A small-molecule ligand and the protein it binds are described below.
Small molecule (SMILES): Nc1nc2c(ncn2[C@@H]2O[C@H](CO[P](=O)(O)O[P](=O)(O)NP(=O)(O)O)[C@@H](O)[C@H]2O)c(=O)[nH]1

Binding-site contacts:
Ligand atom O6 contacts residue SER235 of chain 1.A at 3.3 Å (h-bond).
Ligand atom O1B contacts residue ILE39 of chain 1.A at 3.1 Å (h-bond).
Ligand atom C3' contacts residue LEU58 of chain 1.A at 3.1 Å (hydrophobic).
Ligand atom O1G contacts residue LYS41 of chain 1.A at 2.8 Å (salt-bridge).
Ligand atom N3B contacts residue GLY38 of chain 1.A at 3.3 Å.
Ligand atom O6 contacts residue LYS207 of chain 1.A at 3.5 Å.
Ligand atom O2B contacts residue MG1 of chain 1.B at 2.1 Å.
Ligand atom O1A contacts residue LYS41 of chain 1.A at 3.5 Å (salt-bridge).
Ligand atom O3A contacts residue GLY38 of chain 1.A at 3.5 Å.
Ligand atom O3A contacts residue GLY40 of chain 1.A at 3.0 Å (h-bond).
Ligand atom O1A contacts residue SER42 of chain 1.A at 3.1 Å (h-bond).
Ligand atom C5' contacts residue GLY38 of chain 1.A at 3.4 Å.
Ligand atom O1G contacts residue THR103 of chain 1.A at 3.4 Å (h-bond).
Ligand atom O2B contacts residue GLU101 of chain 1.A at 3.1 Å (salt-bridge).
Ligand atom O1A contacts residue CYS43 of chain 1.A at 2.8 Å (h-bond).
Ligand atom O6 contacts residue ASP209 of chain 1.A at 3.4 Å (salt-bridge).
Ligand atom PB contacts residue LYS41 of chain 1.A at 3.5 Å.
Ligand atom N1 contacts residue ASP209 of chain 1.A at 2.8 Å (salt-bridge).
Ligand atom O3G contacts residue LYS34 of chain 1.A at 2.8 Å (salt-bridge).
Ligand atom O1G contacts residue LYS34 of chain 1.A at 3.2 Å.
Ligand atom O2G contacts residue SER62 of chain 1.A at 3.1 Å (h-bond).
Ligand atom N3B contacts residue MG1 of chain 1.B at 3.4 Å.
Ligand atom O6 contacts residue ARG237 of chain 1.A at 3.0 Å (salt-bridge).
Ligand atom O3' contacts residue LEU58 of chain 1.A at 2.5 Å (h-bond).
Ligand atom PG contacts residue THR103 of chain 1.A at 3.4 Å.
Ligand atom O2G contacts residue GLU101 of chain 1.A at 3.0 Å (salt-bridge).
Ligand atom O6 contacts residue ALA236 of chain 1.A at 2.9 Å (h-bond).
Ligand atom O2G contacts residue MG1 of chain 1.B at 2.0 Å.
Ligand atom O2G contacts residue THR103 of chain 1.A at 2.7 Å (h-bond).
Ligand atom O4' contacts residue LYS207 of chain 1.A at 3.1 Å (salt-bridge).
Ligand atom O1A contacts residue GLY40 of chain 1.A at 3.1 Å.
Ligand atom PB contacts residue MG1 of chain 1.B at 3.3 Å.
Ligand atom N2 contacts residue ASP209 of chain 1.A at 2.9 Å (salt-bridge).
Ligand atom PG contacts residue SER62 of chain 1.A at 3.5 Å.
Ligand atom PG contacts residue MG1 of chain 1.B at 3.2 Å.
Ligand atom N1 contacts residue ARG237 of chain 1.A at 3.4 Å.
Ligand atom O2B contacts residue SER42 of chain 1.A at 2.9 Å (h-bond).
Ligand atom O1B contacts residue GLY40 of chain 1.A at 3.1 Å (h-bond).
Ligand atom O3G contacts residue SER62 of chain 1.A at 2.7 Å (h-bond).
Ligand atom O1B contacts residue LYS41 of chain 1.A at 2.8 Å (salt-bridge).

Sequence of chain 1.A:
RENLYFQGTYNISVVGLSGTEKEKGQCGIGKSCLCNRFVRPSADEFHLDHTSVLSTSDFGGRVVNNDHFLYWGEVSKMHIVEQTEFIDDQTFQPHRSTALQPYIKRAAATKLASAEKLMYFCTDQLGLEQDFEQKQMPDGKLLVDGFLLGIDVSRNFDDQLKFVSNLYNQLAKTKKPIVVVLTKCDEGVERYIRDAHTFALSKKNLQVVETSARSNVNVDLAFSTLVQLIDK